Binding-site contacts:
Ligand atom C20 contacts residue HIS163 of chain 1.A at 3.8 Å.
Ligand atom O30 contacts residue PHE139 of chain 1.A at 3.4 Å.
Ligand atom C27 contacts residue ILE140 of chain 1.A at 3.8 Å (hydrophobic).
Ligand atom O30 contacts residue HIS162 of chain 1.A at 2.6 Å (h-bond).
Ligand atom C16 contacts residue HIS41 of chain 1.A at 3.8 Å.
Ligand atom C24 contacts residue HIS163 of chain 1.A at 3.9 Å.
Ligand atom C16 contacts residue ILE51 of chain 1.A at 3.8 Å (hydrophobic).
Ligand atom C15 contacts residue GLN187 of chain 1.A at 3.6 Å.
Ligand atom C21 contacts residue CYS144 of chain 1.A at 1.6 Å (hydrophobic).
Ligand atom C5 contacts residue GLU165 of chain 1.A at 3.4 Å.
Ligand atom C21 contacts residue HIS163 of chain 1.A at 3.9 Å.
Ligand atom C24 contacts residue CYS144 of chain 1.A at 2.9 Å (hydrophobic).
Ligand atom C21 contacts residue HIS41 of chain 1.A at 3.6 Å.
Ligand atom C9 contacts residue LEU164 of chain 1.A at 3.8 Å (hydrophobic).
Ligand atom C16 contacts residue ASP186 of chain 1.A at 3.6 Å.
Ligand atom C29 contacts residue GLU165 of chain 1.A at 3.8 Å.
Ligand atom C20 contacts residue CYS144 of chain 1.A at 2.6 Å (hydrophobic).
Ligand atom C26 contacts residue ILE140 of chain 1.A at 3.7 Å (hydrophobic).
Ligand atom N28 contacts residue PHE139 of chain 1.A at 3.4 Å (h-bond).
Ligand atom C12 contacts residue HIS163 of chain 1.A at 3.9 Å.
Ligand atom C15 contacts residue LEU164 of chain 1.A at 3.9 Å (hydrophobic).
Ligand atom N19 contacts residue CYS144 of chain 1.A at 3.0 Å (h-bond).
Ligand atom N19 contacts residue HIS163 of chain 1.A at 3.0 Å (h-bond).
Ligand atom C29 contacts residue HIS162 of chain 1.A at 3.7 Å.
Ligand atom O8 contacts residue GLU165 of chain 1.A at 3.8 Å.
Ligand atom C15 contacts residue ASP186 of chain 1.A at 3.7 Å.
Ligand atom O10 contacts residue GLU165 of chain 1.A at 3.3 Å (salt-bridge).
Ligand atom O10 contacts residue LEU164 of chain 1.A at 3.4 Å.
Ligand atom C14 contacts residue HIS41 of chain 1.A at 3.6 Å.
Ligand atom O30 contacts residue GLU165 of chain 1.A at 3.9 Å.
Ligand atom O22 contacts residue CYS144 of chain 1.A at 2.8 Å (h-bond).
Ligand atom O22 contacts residue GLY142 of chain 1.A at 4.0 Å.
Ligand atom C26 contacts residue ALA141 of chain 1.A at 3.6 Å (hydrophobic).
Ligand atom N28 contacts residue GLU165 of chain 1.A at 3.1 Å (salt-bridge).
Ligand atom C27 contacts residue ALA141 of chain 1.A at 3.8 Å (hydrophobic).
Ligand atom N19 contacts residue HIS41 of chain 1.A at 3.9 Å.
Ligand atom N28 contacts residue ILE140 of chain 1.A at 3.9 Å.
Ligand atom O30 contacts residue HIS171 of chain 1.A at 3.7 Å.
Ligand atom C17 contacts residue HIS163 of chain 1.A at 3.9 Å.
Ligand atom C13 contacts residue THR47 of chain 1.A at 4.0 Å.

Sequence of chain 1.A:
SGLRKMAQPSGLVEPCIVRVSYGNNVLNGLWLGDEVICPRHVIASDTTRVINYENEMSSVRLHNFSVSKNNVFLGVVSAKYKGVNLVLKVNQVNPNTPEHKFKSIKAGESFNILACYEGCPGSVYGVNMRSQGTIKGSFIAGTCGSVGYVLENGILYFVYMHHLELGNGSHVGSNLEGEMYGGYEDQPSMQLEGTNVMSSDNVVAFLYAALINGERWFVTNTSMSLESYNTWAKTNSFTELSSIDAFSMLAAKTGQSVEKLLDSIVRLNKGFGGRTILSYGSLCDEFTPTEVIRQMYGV

The protein below binds the small molecule below.
Small molecule (SMILES): CC(C)C[C@H](NC(=O)OCc1ccccc1)C(=O)N[C@@H](C[C@@H]1CCNC1=O)[C@@H](O)S(=O)(=O)O